This small molecule binds to this protein.
Small molecule (SMILES): CC(=O)N[C@@H]1[C@@H](O)[C@H](O)[C@@H](CO)O[C@H]1O

Binding-site contacts:
Ligand atom O7 contacts residue VAL327 of chain 1.B at 3.5 Å.
Ligand atom N2 contacts residue ASN23 of chain 1.B at 3.0 Å (h-bond).
Ligand atom C6 contacts residue THR25 of chain 1.B at 3.6 Å.
Ligand atom O5 contacts residue HIS26 of chain 1.B at 3.6 Å.
Ligand atom C3 contacts residue ASN23 of chain 1.B at 3.8 Å.
Ligand atom C8 contacts residue ASN23 of chain 1.B at 3.5 Å.
Ligand atom O5 contacts residue THR25 of chain 1.B at 3.6 Å.
Ligand atom O5 contacts residue ASN23 of chain 1.B at 2.3 Å (h-bond).
Ligand atom C1 contacts residue VAL327 of chain 1.B at 4.5 Å (hydrophobic).
Ligand atom C6 contacts residue HIS26 of chain 1.B at 4.1 Å.
Ligand atom C4 contacts residue ASN23 of chain 1.B at 4.3 Å.
Ligand atom C1 contacts residue THR25 of chain 1.B at 3.9 Å.
Ligand atom C1 contacts residue HIS26 of chain 1.B at 4.3 Å.
Ligand atom C2 contacts residue ASN23 of chain 1.B at 2.5 Å.
Ligand atom C8 contacts residue VAL327 of chain 1.B at 4.5 Å (hydrophobic).
Ligand atom C5 contacts residue THR25 of chain 1.B at 3.2 Å.
Ligand atom O6 contacts residue HIS26 of chain 1.B at 3.3 Å.
Ligand atom C1 contacts residue ASN23 of chain 1.B at 1.4 Å.
Ligand atom C7 contacts residue VAL327 of chain 1.B at 3.7 Å (hydrophobic).
Ligand atom N2 contacts residue VAL327 of chain 1.B at 3.9 Å.
Ligand atom C7 contacts residue ASN23 of chain 1.B at 3.5 Å.
Ligand atom C5 contacts residue ASN23 of chain 1.B at 3.6 Å.

Sequence of chain 1.B:
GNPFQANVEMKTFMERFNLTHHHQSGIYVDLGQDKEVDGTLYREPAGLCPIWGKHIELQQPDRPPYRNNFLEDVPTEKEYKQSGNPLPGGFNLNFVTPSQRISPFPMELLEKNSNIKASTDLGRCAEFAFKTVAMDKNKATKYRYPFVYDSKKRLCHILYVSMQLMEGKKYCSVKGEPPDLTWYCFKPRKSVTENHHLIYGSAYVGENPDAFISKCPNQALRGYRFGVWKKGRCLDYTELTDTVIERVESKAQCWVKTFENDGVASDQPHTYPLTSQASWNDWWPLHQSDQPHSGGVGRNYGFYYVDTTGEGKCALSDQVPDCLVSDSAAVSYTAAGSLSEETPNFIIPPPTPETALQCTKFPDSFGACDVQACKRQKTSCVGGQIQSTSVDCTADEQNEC